A small-molecule ligand and the protein it binds are described below.
Small molecule (SMILES): Nc1ccnc(N)n1

Binding-site contacts:
Ligand atom C2 contacts residue VAL10 of chain 1.C at 3.8 Å (hydrophobic).
Ligand atom C4 contacts residue PHE36 of chain 1.C at 3.5 Å (hydrophobic).
Ligand atom N3 contacts residue NAP1 of chain 1.O at 3.4 Å (h-bond).
Ligand atom C6 contacts residue NAP1 of chain 1.O at 3.9 Å.
Ligand atom N7 contacts residue FOL1 of chain 1.P at 0.3 Å (h-bond).
Ligand atom N8 contacts residue VAL10 of chain 1.C at 4.1 Å.
Ligand atom C4 contacts residue NAP1 of chain 1.O at 3.0 Å.
Ligand atom N8 contacts residue TYR123 of chain 1.C at 3.6 Å.
Ligand atom N8 contacts residue PHE36 of chain 1.C at 3.5 Å.
Ligand atom N3 contacts residue FOL1 of chain 1.P at 0.2 Å (h-bond).
Ligand atom C5 contacts residue FOL1 of chain 1.P at 0.3 Å.
Ligand atom N1 contacts residue ALA11 of chain 1.C at 3.9 Å.
Ligand atom C2 contacts residue GLU32 of chain 1.C at 3.7 Å.
Ligand atom C5 contacts residue NAP1 of chain 1.O at 3.3 Å.
Ligand atom C2 contacts residue FOL1 of chain 1.P at 0.3 Å.
Ligand atom N3 contacts residue PHE36 of chain 1.C at 3.4 Å.
Ligand atom N3 contacts residue ALA11 of chain 1.C at 3.8 Å.
Ligand atom N7 contacts residue THR138 of chain 1.C at 3.7 Å.
Ligand atom C6 contacts residue GLU32 of chain 1.C at 3.8 Å.
Ligand atom N3 contacts residue VAL10 of chain 1.C at 3.4 Å.
Ligand atom N8 contacts residue FOL1 of chain 1.P at 0.3 Å (h-bond).
Ligand atom C2 contacts residue ALA11 of chain 1.C at 3.8 Å (hydrophobic).
Ligand atom N1 contacts residue FOL1 of chain 1.P at 0.4 Å (h-bond).
Ligand atom N7 contacts residue VAL10 of chain 1.C at 3.4 Å (h-bond).
Ligand atom N1 contacts residue GLU32 of chain 1.C at 2.9 Å (salt-bridge).
Ligand atom N8 contacts residue VAL117 of chain 1.C at 3.8 Å.
Ligand atom N7 contacts residue GLU32 of chain 1.C at 2.8 Å (salt-bridge).
Ligand atom N7 contacts residue ALA11 of chain 1.C at 3.8 Å.
Ligand atom N8 contacts residue ILE9 of chain 1.C at 3.5 Å (h-bond).
Ligand atom N8 contacts residue NAP1 of chain 1.O at 3.2 Å (h-bond).
Ligand atom C6 contacts residue FOL1 of chain 1.P at 0.4 Å.
Ligand atom C5 contacts residue PHE36 of chain 1.C at 4.0 Å (hydrophobic).
Ligand atom N1 contacts residue PHE36 of chain 1.C at 4.1 Å.
Ligand atom C5 contacts residue NPX1 of chain 1.N at 3.6 Å.
Ligand atom N7 contacts residue ILE9 of chain 1.C at 3.8 Å.
Ligand atom N3 contacts residue ILE9 of chain 1.C at 3.8 Å.
Ligand atom C2 contacts residue PHE36 of chain 1.C at 3.8 Å (hydrophobic).
Ligand atom C2 contacts residue NAP1 of chain 1.O at 4.0 Å.
Ligand atom C4 contacts residue FOL1 of chain 1.P at 0.2 Å.
Ligand atom C4 contacts residue VAL10 of chain 1.C at 4.1 Å (hydrophobic).

Sequence of chain 1.C:
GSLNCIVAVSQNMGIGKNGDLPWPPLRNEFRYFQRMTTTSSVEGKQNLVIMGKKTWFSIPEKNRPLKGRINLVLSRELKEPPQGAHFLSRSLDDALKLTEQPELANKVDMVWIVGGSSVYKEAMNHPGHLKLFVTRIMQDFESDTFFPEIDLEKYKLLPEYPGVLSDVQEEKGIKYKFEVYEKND